Binding-site contacts:
Ligand atom O2A contacts residue LYS242 of chain 1.A at 3.0 Å (salt-bridge).
Ligand atom C5' contacts residue VAL5 of chain 1.B at 3.1 Å (hydrophobic).
Ligand atom O3' contacts residue VAL44 of chain 1.C at 2.6 Å (h-bond).
Ligand atom O2G contacts residue ARG240 of chain 1.A at 2.9 Å (salt-bridge).
Ligand atom C2' contacts residue PHE45 of chain 1.C at 3.5 Å (hydrophobic).
Ligand atom O2A contacts residue HIS264 of chain 1.C at 2.6 Å (h-bond).
Ligand atom O3G contacts residue ARG240 of chain 1.A at 2.6 Å (salt-bridge).
Ligand atom O3B contacts residue LYS265 of chain 1.C at 3.3 Å (salt-bridge).
Ligand atom C6 contacts residue ARG221 of chain 1.A at 3.5 Å.
Ligand atom C2 contacts residue ASN7 of chain 1.B at 3.1 Å.
Ligand atom PA contacts residue LYS242 of chain 1.A at 3.2 Å.
Ligand atom O1G contacts residue GTP1 of chain 1.K at 2.9 Å (h-bond).
Ligand atom O2G contacts residue LYS265 of chain 1.C at 3.0 Å (salt-bridge).
Ligand atom C3' contacts residue VAL44 of chain 1.C at 3.0 Å (hydrophobic).
Ligand atom PB contacts residue LYS265 of chain 1.C at 3.4 Å.
Ligand atom N6 contacts residue ASN246 of chain 1.A at 3.3 Å (h-bond).
Ligand atom C5 contacts residue ARG221 of chain 1.A at 3.4 Å.
Ligand atom O1B contacts residue MG1 of chain 1.J at 2.1 Å.
Ligand atom N6 contacts residue ARG260 of chain 1.C at 3.5 Å.
Ligand atom PB contacts residue MG1 of chain 1.J at 3.4 Å.
Ligand atom O3G contacts residue LYS411 of chain 1.A at 3.5 Å.
Ligand atom PG contacts residue ARG240 of chain 1.A at 3.4 Å.
Ligand atom O1A contacts residue LYS242 of chain 1.A at 2.7 Å (salt-bridge).
Ligand atom C4' contacts residue VAL5 of chain 1.B at 3.5 Å (hydrophobic).
Ligand atom O1G contacts residue LYS411 of chain 1.A at 3.2 Å (salt-bridge).
Ligand atom N9 contacts residue ARG221 of chain 1.A at 3.5 Å (salt-bridge).
Ligand atom O4' contacts residue ARG221 of chain 1.A at 3.3 Å (salt-bridge).
Ligand atom O1A contacts residue ARG221 of chain 1.A at 3.2 Å (salt-bridge).
Ligand atom O1G contacts residue MG1 of chain 1.J at 1.9 Å.
Ligand atom O2B contacts residue HIS264 of chain 1.C at 3.2 Å.
Ligand atom O1B contacts residue GTP1 of chain 1.K at 2.5 Å (h-bond).
Ligand atom C1' contacts residue PHE45 of chain 1.C at 3.5 Å (hydrophobic).
Ligand atom N7 contacts residue ARG221 of chain 1.A at 3.3 Å (salt-bridge).
Ligand atom O3A contacts residue GTP1 of chain 1.K at 3.1 Å (h-bond).
Ligand atom O3' contacts residue ASN7 of chain 1.B at 3.0 Å (h-bond).
Ligand atom C4 contacts residue ARG221 of chain 1.A at 3.2 Å.
Ligand atom N3 contacts residue ASN7 of chain 1.B at 2.8 Å (h-bond).
Ligand atom N1 contacts residue ARG221 of chain 1.A at 3.5 Å.
Ligand atom PG contacts residue MG1 of chain 1.J at 3.4 Å.
Ligand atom O2B contacts residue LYS265 of chain 1.C at 2.3 Å (salt-bridge).

The small molecule below binds the protein below.
Small molecule (SMILES): Nc1ncnc2c1ncn2[C@H]1C[C@H](O)[C@@H](CO[P](=O)(O)O[P](=O)(O)OP(=O)(O)O)O1

Sequence of chain 1.B:
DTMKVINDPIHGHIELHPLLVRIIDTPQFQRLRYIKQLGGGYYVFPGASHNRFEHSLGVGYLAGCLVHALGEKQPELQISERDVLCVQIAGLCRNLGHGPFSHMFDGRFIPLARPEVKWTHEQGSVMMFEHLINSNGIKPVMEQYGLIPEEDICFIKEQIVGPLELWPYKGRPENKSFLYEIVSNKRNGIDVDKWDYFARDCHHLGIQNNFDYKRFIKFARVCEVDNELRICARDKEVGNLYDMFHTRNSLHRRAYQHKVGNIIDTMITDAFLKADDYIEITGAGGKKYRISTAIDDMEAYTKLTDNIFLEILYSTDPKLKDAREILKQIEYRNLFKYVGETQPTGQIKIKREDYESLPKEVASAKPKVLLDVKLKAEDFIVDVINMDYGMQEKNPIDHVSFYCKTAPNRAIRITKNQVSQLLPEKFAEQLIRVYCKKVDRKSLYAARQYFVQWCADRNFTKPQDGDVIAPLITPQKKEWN

Sequence of chain 1.C:
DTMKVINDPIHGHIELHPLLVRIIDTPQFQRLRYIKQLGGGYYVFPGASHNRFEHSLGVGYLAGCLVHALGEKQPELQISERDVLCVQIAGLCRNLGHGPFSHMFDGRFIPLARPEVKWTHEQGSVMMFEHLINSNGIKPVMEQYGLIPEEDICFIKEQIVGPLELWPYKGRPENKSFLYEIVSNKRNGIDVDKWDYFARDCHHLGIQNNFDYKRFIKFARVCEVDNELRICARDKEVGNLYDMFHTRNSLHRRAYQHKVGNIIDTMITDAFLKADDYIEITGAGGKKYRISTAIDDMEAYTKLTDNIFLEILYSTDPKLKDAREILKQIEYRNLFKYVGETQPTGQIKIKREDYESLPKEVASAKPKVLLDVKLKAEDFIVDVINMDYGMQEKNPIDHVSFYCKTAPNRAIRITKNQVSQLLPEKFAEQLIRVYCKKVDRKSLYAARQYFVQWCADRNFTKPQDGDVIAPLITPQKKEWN

Sequence of chain 1.A:
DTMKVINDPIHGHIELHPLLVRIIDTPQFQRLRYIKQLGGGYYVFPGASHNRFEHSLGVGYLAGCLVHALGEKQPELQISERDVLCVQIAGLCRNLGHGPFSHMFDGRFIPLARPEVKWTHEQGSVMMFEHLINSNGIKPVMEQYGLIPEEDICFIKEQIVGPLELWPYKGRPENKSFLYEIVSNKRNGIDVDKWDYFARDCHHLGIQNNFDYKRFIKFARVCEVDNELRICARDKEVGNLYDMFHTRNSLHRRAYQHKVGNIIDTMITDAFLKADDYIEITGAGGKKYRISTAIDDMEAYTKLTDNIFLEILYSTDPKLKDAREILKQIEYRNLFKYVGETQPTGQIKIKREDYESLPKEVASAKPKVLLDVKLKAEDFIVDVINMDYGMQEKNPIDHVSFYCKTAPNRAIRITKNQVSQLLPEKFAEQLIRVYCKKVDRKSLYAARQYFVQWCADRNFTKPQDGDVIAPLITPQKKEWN